Binding-site contacts:
Ligand atom C9 contacts residue GLU134 of chain 4.A at 3.8 Å.
Ligand atom O5 contacts residue MET74 of chain 9.A at 3.3 Å.
Ligand atom O5 contacts residue ALA75 of chain 9.A at 3.1 Å (h-bond).
Ligand atom C11 contacts residue HIS138 of chain 4.A at 4.1 Å.
Ligand atom C3 contacts residue LEU131 of chain 4.A at 4.1 Å (hydrophobic).
Ligand atom C4 contacts residue LEU73 of chain 9.A at 3.6 Å (hydrophobic).
Ligand atom O5 contacts residue ASN106 of chain 9.A at 2.5 Å (h-bond).
Ligand atom C9 contacts residue LEU73 of chain 9.A at 3.8 Å (hydrophobic).
Ligand atom C4 contacts residue ASN106 of chain 9.A at 3.2 Å.
Ligand atom C7 contacts residue LEU73 of chain 9.A at 3.8 Å (hydrophobic).
Ligand atom C2 contacts residue MET105 of chain 9.A at 4.0 Å (hydrophobic).
Ligand atom C11 contacts residue GLU134 of chain 4.A at 3.9 Å.
Ligand atom N8 contacts residue MET74 of chain 9.A at 4.4 Å.
Ligand atom N10 contacts residue LEU73 of chain 9.A at 3.3 Å.
Ligand atom C3 contacts residue GLU134 of chain 4.A at 4.0 Å.
Ligand atom C1 contacts residue LEU109 of chain 9.A at 4.2 Å (hydrophobic).
Ligand atom C3 contacts residue LEU73 of chain 9.A at 4.4 Å (hydrophobic).
Ligand atom N8 contacts residue LEU73 of chain 9.A at 4.1 Å.
Ligand atom C11 contacts residue ASP72 of chain 9.A at 4.0 Å.
Ligand atom C11 contacts residue MET74 of chain 9.A at 4.1 Å (hydrophobic).
Ligand atom C2 contacts residue LEU102 of chain 9.A at 4.3 Å (hydrophobic).
Ligand atom C9 contacts residue MET74 of chain 9.A at 3.9 Å (hydrophobic).
Ligand atom C7 contacts residue GLU134 of chain 4.A at 4.0 Å.
Ligand atom C1 contacts residue MET74 of chain 9.A at 4.3 Å (hydrophobic).
Ligand atom C1 contacts residue ASN106 of chain 9.A at 3.2 Å.
Ligand atom C2 contacts residue VAL135 of chain 4.A at 3.6 Å (hydrophobic).
Ligand atom N10 contacts residue MET74 of chain 9.A at 2.9 Å (h-bond).
Ligand atom C1 contacts residue VAL135 of chain 4.A at 4.3 Å (hydrophobic).
Ligand atom C6 contacts residue LEU73 of chain 9.A at 3.3 Å (hydrophobic).
Ligand atom C4 contacts residue ALA75 of chain 9.A at 4.4 Å (hydrophobic).
Ligand atom C11 contacts residue LEU73 of chain 9.A at 4.2 Å (hydrophobic).
Ligand atom N8 contacts residue GLU134 of chain 4.A at 2.9 Å (salt-bridge).
Ligand atom C1 contacts residue MET105 of chain 9.A at 4.1 Å (hydrophobic).
Ligand atom C3 contacts residue VAL135 of chain 4.A at 3.9 Å (hydrophobic).
Ligand atom O5 contacts residue LEU73 of chain 9.A at 3.6 Å.
Ligand atom C4 contacts residue MET74 of chain 9.A at 3.6 Å (hydrophobic).
Ligand atom C6 contacts residue MET74 of chain 9.A at 3.4 Å (hydrophobic).
Ligand atom C1 contacts residue LEU73 of chain 9.A at 4.2 Å (hydrophobic).
Ligand atom C2 contacts residue LEU131 of chain 4.A at 4.1 Å (hydrophobic).
Ligand atom C7 contacts residue MET74 of chain 9.A at 4.0 Å (hydrophobic).

Sequence of chain 9.A:
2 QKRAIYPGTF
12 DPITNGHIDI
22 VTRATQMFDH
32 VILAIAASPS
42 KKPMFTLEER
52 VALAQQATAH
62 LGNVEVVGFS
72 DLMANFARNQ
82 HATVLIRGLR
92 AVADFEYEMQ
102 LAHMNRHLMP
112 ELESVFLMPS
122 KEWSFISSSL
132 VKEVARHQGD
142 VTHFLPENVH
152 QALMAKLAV

Sequence of chain 4.A:
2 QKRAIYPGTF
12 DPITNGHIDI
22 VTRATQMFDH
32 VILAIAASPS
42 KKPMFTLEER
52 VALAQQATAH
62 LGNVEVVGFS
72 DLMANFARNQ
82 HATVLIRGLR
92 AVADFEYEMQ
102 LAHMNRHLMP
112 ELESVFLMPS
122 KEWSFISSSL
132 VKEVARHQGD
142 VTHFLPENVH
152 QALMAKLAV

This small molecule binds to this protein.
Small molecule (SMILES): Cc1nc2cccc(O)c2[nH]1